A small-molecule ligand and the protein it binds are described below.
Small molecule (SMILES): CC(C)=CCC[N@H+](C)[C@H]1CC=C(C)CC1

Binding-site contacts:
Ligand atom C36 contacts residue ARG182 of chain 1.A at 3.5 Å.
Ligand atom C17 contacts residue LEU97 of chain 1.A at 3.4 Å (hydrophobic).
Ligand atom C08 contacts residue ASN225 of chain 1.A at 4.2 Å.
Ligand atom C26 contacts residue TYR93 of chain 1.A at 3.2 Å (hydrophobic).
Ligand atom C26 contacts residue ILE70 of chain 1.A at 3.8 Å (hydrophobic).
Ligand atom N35 contacts residue GLY186 of chain 1.A at 4.4 Å.
Ligand atom C01 contacts residue LEU187 of chain 1.A at 4.4 Å (hydrophobic).
Ligand atom C10 contacts residue MET221 of chain 1.A at 4.2 Å (hydrophobic).
Ligand atom C03 contacts residue GLY186 of chain 1.A at 4.1 Å.
Ligand atom C09 contacts residue ASN225 of chain 1.A at 3.0 Å.
Ligand atom C02 contacts residue GLY186 of chain 1.A at 3.7 Å.
Ligand atom C26 contacts residue LEU187 of chain 1.A at 4.3 Å (hydrophobic).
Ligand atom C17 contacts residue ILE70 of chain 1.A at 3.9 Å (hydrophobic).
Ligand atom C01 contacts residue GLY186 of chain 1.A at 3.4 Å.
Ligand atom C16 contacts residue ARG304 of chain 1.A at 3.7 Å.
Ligand atom C02 contacts residue ASN185 of chain 1.A at 3.9 Å.
Ligand atom C26 contacts residue LEU97 of chain 1.A at 3.9 Å (hydrophobic).
Ligand atom C36 contacts residue ASN225 of chain 1.A at 4.1 Å.
Ligand atom C05 contacts residue PHE157 of chain 1.A at 4.4 Å (hydrophobic).
Ligand atom C07 contacts residue LEU187 of chain 1.A at 4.2 Å (hydrophobic).
Ligand atom C25 contacts residue THR96 of chain 1.A at 4.3 Å.
Ligand atom C03 contacts residue MET73 of chain 1.A at 4.5 Å (hydrophobic).
Ligand atom C02 contacts residue PHE157 of chain 1.A at 4.3 Å (hydrophobic).
Ligand atom C36 contacts residue GLY186 of chain 1.A at 4.4 Å.
Ligand atom C13 contacts residue TRP298 of chain 1.A at 3.8 Å (hydrophobic).
Ligand atom C26 contacts residue THR96 of chain 1.A at 3.3 Å.
Ligand atom C08 contacts residue MET73 of chain 1.A at 4.0 Å (hydrophobic).
Ligand atom C09 contacts residue TRP298 of chain 1.A at 3.9 Å (hydrophobic).
Ligand atom C03 contacts residue MET221 of chain 1.A at 4.5 Å (hydrophobic).
Ligand atom C10 contacts residue TYR295 of chain 1.A at 3.3 Å (hydrophobic).
Ligand atom C09 contacts residue TYR295 of chain 1.A at 3.6 Å (hydrophobic).
Ligand atom C10 contacts residue ASN225 of chain 1.A at 3.8 Å.
Ligand atom C17 contacts residue TRP298 of chain 1.A at 4.2 Å (hydrophobic).
Ligand atom C25 contacts residue LEU187 of chain 1.A at 3.8 Å (hydrophobic).
Ligand atom C02 contacts residue LEU187 of chain 1.A at 3.6 Å (hydrophobic).
Ligand atom C07 contacts residue MET73 of chain 1.A at 4.0 Å (hydrophobic).
Ligand atom C07 contacts residue TYR93 of chain 1.A at 4.2 Å (hydrophobic).
Ligand atom C16 contacts residue ASN225 of chain 1.A at 4.1 Å.
Ligand atom C05 contacts residue LEU187 of chain 1.A at 3.7 Å (hydrophobic).
Ligand atom C08 contacts residue TRP298 of chain 1.A at 3.5 Å (hydrophobic).

Sequence of chain 1.A:
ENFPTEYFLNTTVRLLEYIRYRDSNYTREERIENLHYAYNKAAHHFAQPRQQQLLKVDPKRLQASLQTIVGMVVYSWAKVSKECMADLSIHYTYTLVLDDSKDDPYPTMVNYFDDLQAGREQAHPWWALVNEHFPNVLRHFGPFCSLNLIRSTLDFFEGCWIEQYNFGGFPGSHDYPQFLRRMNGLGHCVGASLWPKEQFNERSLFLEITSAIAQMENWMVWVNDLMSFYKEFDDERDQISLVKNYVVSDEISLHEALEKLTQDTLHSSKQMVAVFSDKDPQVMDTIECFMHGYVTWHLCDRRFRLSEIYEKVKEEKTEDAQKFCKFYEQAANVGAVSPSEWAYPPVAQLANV